Binding-site contacts:
Ligand atom NH1 contacts residue MET122 of chain 1.A at 3.4 Å (h-bond).
Ligand atom CZ contacts residue TYR132 of chain 1.A at 3.4 Å (hydrophobic).
Ligand atom CB contacts residue ASN121 of chain 1.A at 3.6 Å.
Ligand atom NE contacts residue SER130 of chain 1.A at 3.6 Å (h-bond).
Ligand atom CH2 contacts residue PRO82 of chain 1.A at 3.7 Å (hydrophobic).
Ligand atom CZ contacts residue ASN123 of chain 1.A at 3.5 Å.
Ligand atom CB contacts residue ASN121 of chain 1.A at 3.5 Å.
Ligand atom C contacts residue ASN121 of chain 1.A at 3.6 Å.
Ligand atom CD contacts residue GLY120 of chain 1.A at 3.4 Å.
Ligand atom O contacts residue ASN121 of chain 1.A at 3.4 Å (h-bond).
Ligand atom NH2 contacts residue SER130 of chain 1.A at 3.3 Å (h-bond).
Ligand atom NH2 contacts residue ASN123 of chain 1.A at 3.4 Å (h-bond).
Ligand atom N contacts residue ASN121 of chain 1.A at 2.8 Å (h-bond).
Ligand atom CG contacts residue ASN121 of chain 1.A at 3.5 Å.
Ligand atom CD1 contacts residue PRO124 of chain 1.A at 3.6 Å (hydrophobic).
Ligand atom CA contacts residue ASN121 of chain 1.A at 3.2 Å.
Ligand atom CZ2 contacts residue PHE81 of chain 1.A at 3.6 Å (hydrophobic).
Ligand atom CE2 contacts residue PHE81 of chain 1.A at 3.4 Å (hydrophobic).
Ligand atom O contacts residue ASN123 of chain 1.A at 3.0 Å (h-bond).
Ligand atom CA contacts residue ASN123 of chain 1.A at 3.5 Å.
Ligand atom CG2 contacts residue ASN121 of chain 1.A at 3.6 Å.
Ligand atom NE1 contacts residue PRO124 of chain 1.A at 3.7 Å.
Ligand atom CE contacts residue ASN121 of chain 1.A at 3.5 Å.
Ligand atom CZ3 contacts residue THR84 of chain 1.A at 3.7 Å.
Ligand atom N contacts residue ASN123 of chain 1.A at 3.0 Å (h-bond).
Ligand atom CD contacts residue ASN85 of chain 1.A at 3.5 Å.
Ligand atom NE1 contacts residue PHE81 of chain 1.A at 3.6 Å.
Ligand atom C contacts residue ASN121 of chain 1.A at 3.5 Å.
Ligand atom CG contacts residue ASN121 of chain 1.A at 3.6 Å.
Ligand atom NH1 contacts residue TYR132 of chain 1.A at 3.3 Å (h-bond).
Ligand atom NE1 contacts residue TYR134 of chain 1.A at 3.0 Å (h-bond).
Ligand atom NH1 contacts residue LYS133 of chain 1.A at 3.7 Å.
Ligand atom NH1 contacts residue ASN123 of chain 1.A at 3.7 Å.
Ligand atom CD1 contacts residue ILE88 of chain 1.A at 3.7 Å (hydrophobic).
Ligand atom SD contacts residue VAL106 of chain 1.A at 3.6 Å.
Ligand atom CE contacts residue TYR100 of chain 1.A at 3.6 Å (hydrophobic).
Ligand atom N contacts residue ASN121 of chain 1.A at 2.8 Å (h-bond).
Ligand atom CA contacts residue ASN121 of chain 1.A at 3.6 Å.
Ligand atom NH2 contacts residue TYR132 of chain 1.A at 2.7 Å (h-bond).
Ligand atom NH1 contacts residue GLY120 of chain 1.A at 3.0 Å (h-bond).

The small molecule below binds the protein below.
Small molecule (SMILES): CC[C@H](C)[C@@H]1NC(=O)[C@H](CCC(N)=O)NC(=O)[C@H](CCSC)NC(=O)[C@@H]2CCCN2C(=O)[C@@H]2CCCN2C(=O)[C@H](CO)NC(=O)[C@H](CCSC)NC(=O)[C@H](CCCN=C(N)N)NC(=O)[C@H]([C@@H](C)O)NC(=O)[C@H]([C@@H](C)O)NC(=O)[C@H](CC2=CN=C3CC=CC=C23)NC(=O)[C@H](CS)NC(=O)[C@@H]2CCCN2C1=O

Sequence of chain 1.A:
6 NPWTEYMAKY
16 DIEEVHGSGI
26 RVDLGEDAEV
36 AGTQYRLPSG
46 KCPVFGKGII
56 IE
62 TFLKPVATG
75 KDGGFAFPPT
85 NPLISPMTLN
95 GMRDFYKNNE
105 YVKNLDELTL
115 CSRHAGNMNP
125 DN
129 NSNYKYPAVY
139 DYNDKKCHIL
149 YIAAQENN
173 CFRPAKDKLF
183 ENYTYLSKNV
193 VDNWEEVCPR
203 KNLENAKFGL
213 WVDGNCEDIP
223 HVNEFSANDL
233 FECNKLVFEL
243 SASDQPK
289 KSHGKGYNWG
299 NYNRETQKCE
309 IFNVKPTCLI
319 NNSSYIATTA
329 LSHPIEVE